This protein binds this small molecule.
Small molecule (SMILES): CC(=O)N[C@@H]1[C@@H](O)[C@H](O)[C@@H](CO)O[C@H]1O

Binding-site contacts:
Ligand atom C4 contacts residue ASN154 of chain 1.D at 4.2 Å.
Ligand atom O6 contacts residue GLU150 of chain 1.D at 3.4 Å.
Ligand atom C6 contacts residue GLU150 of chain 1.D at 3.7 Å.
Ligand atom C1 contacts residue THR156 of chain 1.D at 3.9 Å.
Ligand atom O5 contacts residue ASN154 of chain 1.D at 2.4 Å (h-bond).
Ligand atom O7 contacts residue ASN154 of chain 1.D at 3.6 Å (h-bond).
Ligand atom C6 contacts residue ALA147 of chain 1.D at 3.5 Å (hydrophobic).
Ligand atom C3 contacts residue ASN154 of chain 1.D at 3.7 Å.
Ligand atom C5 contacts residue ASN154 of chain 1.D at 3.7 Å.
Ligand atom N2 contacts residue THR156 of chain 1.D at 3.5 Å (h-bond).
Ligand atom C1 contacts residue SER151 of chain 1.D at 4.2 Å.
Ligand atom C1 contacts residue ASN154 of chain 1.D at 1.5 Å.
Ligand atom O5 contacts residue SER151 of chain 1.D at 4.0 Å.
Ligand atom O5 contacts residue GLU150 of chain 1.D at 3.1 Å.
Ligand atom C5 contacts residue ALA147 of chain 1.D at 3.9 Å (hydrophobic).
Ligand atom C8 contacts residue THR156 of chain 1.D at 3.6 Å.
Ligand atom C2 contacts residue ASN154 of chain 1.D at 2.4 Å.
Ligand atom C5 contacts residue GLU150 of chain 1.D at 3.9 Å.
Ligand atom O5 contacts residue ALA147 of chain 1.D at 4.5 Å.
Ligand atom C7 contacts residue ASN154 of chain 1.D at 3.6 Å.
Ligand atom C7 contacts residue THR156 of chain 1.D at 3.8 Å.
Ligand atom C1 contacts residue GLU150 of chain 1.D at 3.9 Å.
Ligand atom N2 contacts residue ASN154 of chain 1.D at 2.9 Å (h-bond).
Ligand atom C2 contacts residue THR156 of chain 1.D at 4.2 Å.
Ligand atom C5 contacts residue SER151 of chain 1.D at 4.4 Å.
Ligand atom O6 contacts residue ALA147 of chain 1.D at 4.5 Å.

Sequence of chain 1.D:
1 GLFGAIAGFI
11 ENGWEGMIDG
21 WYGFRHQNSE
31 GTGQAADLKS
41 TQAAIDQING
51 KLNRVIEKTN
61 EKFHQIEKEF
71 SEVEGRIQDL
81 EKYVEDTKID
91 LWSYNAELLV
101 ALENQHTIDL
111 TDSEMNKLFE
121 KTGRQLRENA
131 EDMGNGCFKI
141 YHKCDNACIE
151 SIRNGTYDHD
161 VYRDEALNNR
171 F